Sequence of chain 1.B:
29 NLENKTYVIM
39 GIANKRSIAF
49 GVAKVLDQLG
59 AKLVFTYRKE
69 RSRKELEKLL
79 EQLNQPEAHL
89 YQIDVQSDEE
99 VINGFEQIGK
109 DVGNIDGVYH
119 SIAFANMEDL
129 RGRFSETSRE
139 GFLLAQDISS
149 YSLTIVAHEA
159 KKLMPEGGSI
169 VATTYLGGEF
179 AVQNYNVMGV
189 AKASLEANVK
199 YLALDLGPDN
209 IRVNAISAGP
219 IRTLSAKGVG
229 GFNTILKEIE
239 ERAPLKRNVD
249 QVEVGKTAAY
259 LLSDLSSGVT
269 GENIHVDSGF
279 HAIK

Binding-site contacts:
Ligand atom CA contacts residue ARG129 of chain 1.B at 4.4 Å.
Ligand atom N contacts residue ARG129 of chain 1.B at 3.7 Å.
Ligand atom OE2 contacts residue GLY229 of chain 1.B at 4.0 Å.
Ligand atom OE1 contacts residue GLY229 of chain 1.B at 3.8 Å.
Ligand atom C contacts residue GLY229 of chain 1.B at 3.9 Å.
Ligand atom OE2 contacts residue ASN231 of chain 1.B at 3.1 Å (h-bond).
Ligand atom O contacts residue ARG129 of chain 1.B at 3.0 Å (salt-bridge).
Ligand atom CA contacts residue GLY229 of chain 1.B at 4.0 Å.
Ligand atom OXT contacts residue GLY229 of chain 1.B at 3.5 Å (h-bond).
Ligand atom C contacts residue GLY228 of chain 1.B at 4.3 Å.
Ligand atom C contacts residue ARG129 of chain 1.B at 3.8 Å.
Ligand atom OXT contacts residue VAL227 of chain 1.B at 4.1 Å.
Ligand atom N contacts residue GLY228 of chain 1.B at 4.4 Å.
Ligand atom CB contacts residue GLY229 of chain 1.B at 3.7 Å.
Ligand atom OXT contacts residue GLY228 of chain 1.B at 4.0 Å.
Ligand atom CD contacts residue PHE230 of chain 1.B at 4.2 Å (hydrophobic).
Ligand atom OE1 contacts residue PHE230 of chain 1.B at 4.4 Å.
Ligand atom CD contacts residue ASN231 of chain 1.B at 3.8 Å.
Ligand atom OXT contacts residue PHE230 of chain 1.B at 4.5 Å.
Ligand atom OXT contacts residue ARG129 of chain 1.B at 4.0 Å.
Ligand atom OE1 contacts residue THR232 of chain 1.B at 3.8 Å.
Ligand atom OE2 contacts residue PHE230 of chain 1.B at 3.6 Å.
Ligand atom N contacts residue GLY229 of chain 1.B at 3.8 Å.
Ligand atom CD contacts residue GLY229 of chain 1.B at 4.0 Å.
Ligand atom OE1 contacts residue ASN231 of chain 1.B at 3.4 Å.

The protein below binds the small molecule below.
Small molecule (SMILES): N[C@@H](CCC(=O)O)C(=O)O